Sequence of chain 1.C:
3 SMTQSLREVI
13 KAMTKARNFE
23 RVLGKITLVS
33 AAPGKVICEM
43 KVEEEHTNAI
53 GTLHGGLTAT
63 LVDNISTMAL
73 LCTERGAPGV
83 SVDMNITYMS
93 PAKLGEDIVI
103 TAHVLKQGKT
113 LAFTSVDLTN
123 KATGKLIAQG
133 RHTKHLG

A small-molecule ligand and the protein it binds are described below.
Small molecule (SMILES): CCCCCCCCCC(C)=O

Binding-site contacts:
Ligand atom CCA contacts residue ILE52 of chain 1.D at 4.3 Å (hydrophobic).
Ligand atom CBW contacts residue VAL82 of chain 1.C at 4.1 Å (hydrophobic).
Ligand atom CCB contacts residue THR69 of chain 1.C at 4.2 Å.
Ligand atom CCF contacts residue P6G1 of chain 1.R at 3.9 Å.
Ligand atom CCG contacts residue LEU73 of chain 1.C at 3.9 Å (hydrophobic).
Ligand atom CBW contacts residue ILE52 of chain 1.D at 3.9 Å (hydrophobic).
Ligand atom CBX contacts residue ASN50 of chain 1.D at 4.1 Å.
Ligand atom CBZ contacts residue GLY81 of chain 1.C at 3.8 Å.
Ligand atom OCH contacts residue COA1 of chain 1.Q at 2.9 Å (h-bond).
Ligand atom OCH contacts residue VAL82 of chain 1.C at 3.6 Å.
Ligand atom CCB contacts residue PRO80 of chain 1.C at 4.1 Å (hydrophobic).
Ligand atom CBW contacts residue ASN50 of chain 1.D at 3.3 Å.
Ligand atom CBX contacts residue GLY81 of chain 1.C at 3.6 Å.
Ligand atom CBY contacts residue ILE52 of chain 1.D at 4.2 Å (hydrophobic).
Ligand atom CBY contacts residue COA1 of chain 1.Q at 4.1 Å.
Ligand atom OCH contacts residue LYS136 of chain 1.C at 2.9 Å (salt-bridge).
Ligand atom CCC contacts residue P6G1 of chain 1.R at 3.9 Å.
Ligand atom CCE contacts residue P6G1 of chain 1.R at 4.4 Å.
Ligand atom CCF contacts residue VAL11 of chain 1.C at 4.3 Å (hydrophobic).
Ligand atom CBZ contacts residue PRO80 of chain 1.C at 4.5 Å (hydrophobic).
Ligand atom CCA contacts residue ALA51 of chain 1.D at 4.3 Å (hydrophobic).
Ligand atom CBX contacts residue LYS136 of chain 1.C at 4.0 Å.
Ligand atom OCH contacts residue GLY81 of chain 1.C at 3.1 Å (h-bond).
Ligand atom CCF contacts residue LEU73 of chain 1.C at 4.4 Å (hydrophobic).
Ligand atom CCC contacts residue ALA51 of chain 1.D at 3.8 Å (hydrophobic).
Ligand atom CBY contacts residue ASN50 of chain 1.D at 4.1 Å.
Ligand atom CBW contacts residue SER83 of chain 1.C at 4.5 Å.
Ligand atom CCG contacts residue VAL11 of chain 1.C at 4.1 Å (hydrophobic).
Ligand atom CBZ contacts residue LYS136 of chain 1.C at 4.0 Å.
Ligand atom OCH contacts residue SER83 of chain 1.C at 3.9 Å.
Ligand atom CBY contacts residue GLY81 of chain 1.C at 4.0 Å.
Ligand atom CBX contacts residue VAL82 of chain 1.C at 4.1 Å (hydrophobic).
Ligand atom CBW contacts residue COA1 of chain 1.Q at 1.8 Å.
Ligand atom CCB contacts residue P6G1 of chain 1.R at 3.9 Å.
Ligand atom CCD contacts residue P6G1 of chain 1.R at 4.0 Å.
Ligand atom CCD contacts residue LEU73 of chain 1.C at 4.4 Å (hydrophobic).
Ligand atom CBX contacts residue COA1 of chain 1.Q at 2.7 Å.

Sequence of chain 1.D:
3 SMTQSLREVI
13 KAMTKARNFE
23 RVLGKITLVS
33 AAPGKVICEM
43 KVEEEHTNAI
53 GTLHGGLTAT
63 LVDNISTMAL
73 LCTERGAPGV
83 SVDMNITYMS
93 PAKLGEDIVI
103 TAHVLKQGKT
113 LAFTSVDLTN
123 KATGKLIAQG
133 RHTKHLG